A small-molecule ligand and the protein it binds are described below.
Small molecule (SMILES): Cc1cc(N)nc(C[C@@H]2CNC[C@@H]2OCCNCC(F)(F)c2ccccc2)c1

Binding-site contacts:
Ligand atom C12 contacts residue PRO269 of chain 1.B at 3.5 Å (hydrophobic).
Ligand atom N6A contacts residue HEM1 of chain 1.H at 2.8 Å (h-bond).
Ligand atom C8A contacts residue TRP10 of chain 1.A at 3.6 Å (hydrophobic).
Ligand atom C1 contacts residue GLN182 of chain 1.B at 3.4 Å.
Ligand atom F6 contacts residue TYR292 of chain 1.B at 3.5 Å.
Ligand atom C16 contacts residue GLU296 of chain 1.B at 3.1 Å.
Ligand atom F6 contacts residue PRO269 of chain 1.B at 3.4 Å.
Ligand atom C2 contacts residue GLN182 of chain 1.B at 3.3 Å.
Ligand atom F5 contacts residue VAL271 of chain 1.B at 3.3 Å.
Ligand atom N2 contacts residue HEM1 of chain 1.H at 3.0 Å (h-bond).
Ligand atom F6 contacts residue GLU296 of chain 1.B at 2.9 Å.
Ligand atom C5' contacts residue TRP382 of chain 1.B at 3.4 Å (hydrophobic).
Ligand atom C14 contacts residue HEM1 of chain 1.H at 3.5 Å.
Ligand atom C6A contacts residue HEM1 of chain 1.H at 3.5 Å.
Ligand atom N1' contacts residue HEM1 of chain 1.H at 2.7 Å (h-bond).
Ligand atom C2A contacts residue HEM1 of chain 1.H at 3.6 Å.
Ligand atom C5' contacts residue H4B1 of chain 1.I at 3.4 Å.
Ligand atom C16 contacts residue PRO269 of chain 1.B at 3.8 Å (hydrophobic).
Ligand atom N6A contacts residue ARG118 of chain 1.B at 3.5 Å (salt-bridge).
Ligand atom C2' contacts residue H4B1 of chain 1.I at 3.8 Å.
Ligand atom C4A contacts residue MET40 of chain 1.B at 3.7 Å (hydrophobic).
Ligand atom C4 contacts residue GLU296 of chain 1.B at 3.6 Å.
Ligand atom C12 contacts residue VAL271 of chain 1.B at 3.6 Å (hydrophobic).
Ligand atom C13 contacts residue GLY290 of chain 1.B at 3.7 Å.
Ligand atom N6A contacts residue TYR410 of chain 1.B at 3.8 Å.
Ligand atom C5A contacts residue TYR410 of chain 1.B at 3.5 Å (hydrophobic).
Ligand atom C14 contacts residue GLY290 of chain 1.B at 3.7 Å.
Ligand atom F5 contacts residue GLN182 of chain 1.B at 3.6 Å.
Ligand atom N1' contacts residue H4B1 of chain 1.I at 2.8 Å (h-bond).
Ligand atom C11 contacts residue PRO269 of chain 1.B at 3.5 Å (hydrophobic).
Ligand atom C7A contacts residue HEM1 of chain 1.H at 3.7 Å.
Ligand atom N1A contacts residue HEM1 of chain 1.H at 2.7 Å (h-bond).
Ligand atom C2' contacts residue HEM1 of chain 1.H at 3.3 Å.
Ligand atom C3 contacts residue HEM1 of chain 1.H at 3.6 Å.
Ligand atom O1 contacts residue HEM1 of chain 1.H at 3.2 Å (h-bond).
Ligand atom C5' contacts residue HEM1 of chain 1.H at 3.4 Å.
Ligand atom C6A contacts residue TYR410 of chain 1.B at 3.5 Å (hydrophobic).
Ligand atom C3 contacts residue GLU296 of chain 1.B at 3.6 Å.
Ligand atom C15 contacts residue HEM1 of chain 1.H at 3.4 Å.
Ligand atom C13 contacts residue PRO269 of chain 1.B at 3.4 Å (hydrophobic).

Sequence of chain 1.B:
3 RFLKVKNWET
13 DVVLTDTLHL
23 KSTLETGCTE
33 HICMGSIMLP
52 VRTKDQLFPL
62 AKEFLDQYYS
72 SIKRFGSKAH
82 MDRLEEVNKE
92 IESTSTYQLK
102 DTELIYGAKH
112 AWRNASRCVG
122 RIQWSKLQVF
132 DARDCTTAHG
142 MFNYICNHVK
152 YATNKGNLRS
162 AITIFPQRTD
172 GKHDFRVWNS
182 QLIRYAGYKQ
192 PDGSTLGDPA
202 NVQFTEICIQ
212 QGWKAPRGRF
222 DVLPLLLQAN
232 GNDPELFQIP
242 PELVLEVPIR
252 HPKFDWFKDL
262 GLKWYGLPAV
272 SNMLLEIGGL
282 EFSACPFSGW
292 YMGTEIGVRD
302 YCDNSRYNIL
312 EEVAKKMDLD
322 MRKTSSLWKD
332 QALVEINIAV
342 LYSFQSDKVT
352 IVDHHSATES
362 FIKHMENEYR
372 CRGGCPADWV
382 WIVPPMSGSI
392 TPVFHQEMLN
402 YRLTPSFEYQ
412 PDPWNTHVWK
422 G

Sequence of chain 1.A:
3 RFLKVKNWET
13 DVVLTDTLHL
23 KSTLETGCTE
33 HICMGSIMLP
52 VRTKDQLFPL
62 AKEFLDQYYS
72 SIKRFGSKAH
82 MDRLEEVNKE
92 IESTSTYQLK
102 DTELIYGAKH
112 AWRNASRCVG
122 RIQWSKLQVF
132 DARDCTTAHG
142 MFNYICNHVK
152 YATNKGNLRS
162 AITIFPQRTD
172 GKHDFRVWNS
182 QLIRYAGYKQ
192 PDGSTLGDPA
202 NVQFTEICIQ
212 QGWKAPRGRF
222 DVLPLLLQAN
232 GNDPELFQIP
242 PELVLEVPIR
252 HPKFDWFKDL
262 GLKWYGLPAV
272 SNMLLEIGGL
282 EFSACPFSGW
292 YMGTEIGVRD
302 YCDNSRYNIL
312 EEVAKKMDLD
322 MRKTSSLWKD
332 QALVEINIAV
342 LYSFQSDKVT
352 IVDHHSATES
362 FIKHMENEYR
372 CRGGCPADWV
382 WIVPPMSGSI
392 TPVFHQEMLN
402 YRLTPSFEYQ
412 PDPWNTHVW